Sequence of chain 1.A:
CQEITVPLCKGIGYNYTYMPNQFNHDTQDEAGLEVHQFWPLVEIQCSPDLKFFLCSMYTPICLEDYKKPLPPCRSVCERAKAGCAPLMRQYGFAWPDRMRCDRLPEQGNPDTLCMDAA

Binding-site contacts:
Ligand atom C1 contacts residue ASN22 of chain 1.A at 1.4 Å.
Ligand atom C7 contacts residue ASN22 of chain 1.A at 3.5 Å.
Ligand atom O7 contacts residue ASN22 of chain 1.A at 4.3 Å.
Ligand atom C4 contacts residue ASN22 of chain 1.A at 4.3 Å.
Ligand atom C2 contacts residue ASN22 of chain 1.A at 2.4 Å.
Ligand atom O5 contacts residue ASN22 of chain 1.A at 2.4 Å (h-bond).
Ligand atom C8 contacts residue TYR21 of chain 1.A at 4.4 Å (hydrophobic).
Ligand atom C5 contacts residue ASN22 of chain 1.A at 3.6 Å.
Ligand atom C3 contacts residue ASN22 of chain 1.A at 3.8 Å.
Ligand atom N2 contacts residue ASN22 of chain 1.A at 2.8 Å (h-bond).
Ligand atom C8 contacts residue ASN22 of chain 1.A at 3.8 Å.

A small-molecule ligand and the protein it binds are described below.
Small molecule (SMILES): CC(=O)N[C@H]1[C@H](O[C@H]2[C@H](O)[C@@H](NC(C)=O)CO[C@@H]2CO)O[C@H](CO)[C@@H](O)[C@@H]1O